The protein below binds the small molecule below.
Small molecule (SMILES): COc1cccc2c1C(=O)c1c(O)c3c(c(O)c1C2=O)C[C@@](O)(C(=O)CO)C[C@@H]3O[C@H]1C[C@H](N)[C@H](O)[C@H](C)O1

Binding-site contacts:
Ligand atom C4 contacts residue FAD1 of chain 1.G at 3.1 Å.
Ligand atom C2' contacts residue GLU193 of chain 1.B at 3.6 Å.
Ligand atom C17 contacts residue GLY150 of chain 1.B at 3.4 Å.
Ligand atom C6 contacts residue FAD1 of chain 1.G at 3.4 Å.
Ligand atom O6 contacts residue FAD1 of chain 1.G at 3.2 Å (h-bond).
Ligand atom C13 contacts residue ILE194 of chain 1.B at 3.6 Å (hydrophobic).
Ligand atom O19 contacts residue ASN161 of chain 1.B at 3.4 Å (h-bond).
Ligand atom C14 contacts residue ILE194 of chain 1.B at 3.7 Å (hydrophobic).
Ligand atom C19 contacts residue FAD1 of chain 1.G at 3.8 Å.
Ligand atom C11 contacts residue GLY149 of chain 1.B at 3.8 Å.
Ligand atom C18 contacts residue GLY150 of chain 1.B at 3.7 Å.
Ligand atom O17 contacts residue MET154 of chain 1.B at 3.1 Å (h-bond).
Ligand atom C21 contacts residue TRP105 of chain 1.B at 3.5 Å (hydrophobic).
Ligand atom C2 contacts residue FAD1 of chain 1.G at 3.4 Å.
Ligand atom C15 contacts residue GLY149 of chain 1.B at 3.1 Å.
Ligand atom O8 contacts residue FAD1 of chain 1.G at 3.8 Å.
Ligand atom C5 contacts residue FAD1 of chain 1.G at 3.5 Å.
Ligand atom O17 contacts residue GLY150 of chain 1.B at 3.1 Å.
Ligand atom N3' contacts residue VAL69 of chain 1.A at 3.3 Å.
Ligand atom C21 contacts residue PHE126 of chain 1.A at 3.5 Å (hydrophobic).
Ligand atom C20 contacts residue PHE178 of chain 1.A at 3.6 Å (hydrophobic).
Ligand atom C1 contacts residue FAD1 of chain 1.G at 3.6 Å.
Ligand atom C1 contacts residue PHE178 of chain 1.A at 3.1 Å (hydrophobic).
Ligand atom C3 contacts residue TRP105 of chain 1.B at 3.6 Å (hydrophobic).
Ligand atom C10 contacts residue GLY149 of chain 1.B at 3.6 Å.
Ligand atom C21 contacts residue FAD1 of chain 1.G at 3.4 Å.
Ligand atom C11 contacts residue ILE194 of chain 1.B at 3.5 Å (hydrophobic).
Ligand atom C16 contacts residue GLY150 of chain 1.B at 3.5 Å.
Ligand atom C8 contacts residue GLY149 of chain 1.B at 3.6 Å.
Ligand atom C9 contacts residue GLY149 of chain 1.B at 3.5 Å.
Ligand atom O14 contacts residue ILE194 of chain 1.B at 3.5 Å.
Ligand atom C20 contacts residue FAD1 of chain 1.G at 3.6 Å.
Ligand atom C3 contacts residue PHE178 of chain 1.A at 3.7 Å (hydrophobic).
Ligand atom O4 contacts residue FAD1 of chain 1.G at 2.9 Å (h-bond).
Ligand atom O13 contacts residue ILE194 of chain 1.B at 3.2 Å.
Ligand atom C3 contacts residue FAD1 of chain 1.G at 3.1 Å.
Ligand atom C17 contacts residue GLY149 of chain 1.B at 3.6 Å.
Ligand atom C16 contacts residue GLY149 of chain 1.B at 3.2 Å.
Ligand atom C7 contacts residue FAD1 of chain 1.G at 3.9 Å.
Ligand atom C2 contacts residue PHE178 of chain 1.A at 3.4 Å (hydrophobic).

Sequence of chain 1.B:
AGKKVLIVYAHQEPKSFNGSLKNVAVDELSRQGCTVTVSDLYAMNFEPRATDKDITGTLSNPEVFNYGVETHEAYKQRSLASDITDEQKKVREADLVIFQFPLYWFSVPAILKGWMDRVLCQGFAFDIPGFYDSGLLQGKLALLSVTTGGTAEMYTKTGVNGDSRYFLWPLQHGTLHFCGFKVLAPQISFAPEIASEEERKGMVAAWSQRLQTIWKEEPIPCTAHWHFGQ

Sequence of chain 1.A:
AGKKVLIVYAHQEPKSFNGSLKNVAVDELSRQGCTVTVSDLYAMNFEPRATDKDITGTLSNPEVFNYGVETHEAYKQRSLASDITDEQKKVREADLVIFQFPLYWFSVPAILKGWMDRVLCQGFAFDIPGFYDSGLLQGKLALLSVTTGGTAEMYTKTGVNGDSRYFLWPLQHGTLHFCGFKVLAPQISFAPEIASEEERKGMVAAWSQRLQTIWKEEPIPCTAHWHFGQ